Sequence of chain 1.B:
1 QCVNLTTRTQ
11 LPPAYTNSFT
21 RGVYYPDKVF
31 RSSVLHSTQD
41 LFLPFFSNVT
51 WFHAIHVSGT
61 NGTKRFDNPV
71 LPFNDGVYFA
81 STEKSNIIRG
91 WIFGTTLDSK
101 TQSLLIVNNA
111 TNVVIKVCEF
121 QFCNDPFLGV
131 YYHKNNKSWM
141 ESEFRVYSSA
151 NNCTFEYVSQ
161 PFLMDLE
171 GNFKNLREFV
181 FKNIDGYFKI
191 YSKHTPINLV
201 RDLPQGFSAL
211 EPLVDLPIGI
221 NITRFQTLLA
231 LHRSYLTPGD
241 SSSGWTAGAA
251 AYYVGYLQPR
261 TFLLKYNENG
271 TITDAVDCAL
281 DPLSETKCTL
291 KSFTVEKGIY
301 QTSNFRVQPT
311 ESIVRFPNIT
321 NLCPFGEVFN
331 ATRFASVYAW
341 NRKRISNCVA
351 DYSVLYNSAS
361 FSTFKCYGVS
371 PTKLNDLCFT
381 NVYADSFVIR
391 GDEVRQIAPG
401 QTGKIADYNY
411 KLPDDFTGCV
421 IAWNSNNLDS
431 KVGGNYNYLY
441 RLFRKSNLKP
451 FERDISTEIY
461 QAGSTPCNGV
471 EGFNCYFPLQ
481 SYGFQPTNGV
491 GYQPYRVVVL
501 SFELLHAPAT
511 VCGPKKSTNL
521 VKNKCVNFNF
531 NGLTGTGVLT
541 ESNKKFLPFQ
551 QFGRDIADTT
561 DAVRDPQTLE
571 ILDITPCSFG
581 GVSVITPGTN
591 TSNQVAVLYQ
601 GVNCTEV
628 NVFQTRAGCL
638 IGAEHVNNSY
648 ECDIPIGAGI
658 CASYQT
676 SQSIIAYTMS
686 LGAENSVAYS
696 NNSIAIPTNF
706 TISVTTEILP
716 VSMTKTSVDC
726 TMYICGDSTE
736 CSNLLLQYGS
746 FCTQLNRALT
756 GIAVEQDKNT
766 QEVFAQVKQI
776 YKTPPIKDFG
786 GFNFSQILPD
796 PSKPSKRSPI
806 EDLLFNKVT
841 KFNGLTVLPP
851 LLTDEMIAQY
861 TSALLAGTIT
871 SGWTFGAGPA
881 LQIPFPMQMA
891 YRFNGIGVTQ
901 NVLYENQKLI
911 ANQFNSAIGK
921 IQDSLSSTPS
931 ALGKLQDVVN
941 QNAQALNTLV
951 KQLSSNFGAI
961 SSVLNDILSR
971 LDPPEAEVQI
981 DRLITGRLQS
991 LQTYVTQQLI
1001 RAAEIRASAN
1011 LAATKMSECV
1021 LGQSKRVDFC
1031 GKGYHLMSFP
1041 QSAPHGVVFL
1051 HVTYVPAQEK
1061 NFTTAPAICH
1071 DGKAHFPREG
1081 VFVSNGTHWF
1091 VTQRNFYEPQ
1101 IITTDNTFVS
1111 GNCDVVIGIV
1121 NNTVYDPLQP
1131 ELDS

This protein binds this small molecule.
Small molecule (SMILES): CC(=O)N[C@@H]1[C@@H](O)[C@H](O)[C@@H](CO)O[C@H]1O

Binding-site contacts:
Ligand atom O5 contacts residue ASN590 of chain 1.B at 2.5 Å (h-bond).
Ligand atom C1 contacts residue ASN590 of chain 1.B at 1.5 Å.
Ligand atom C4 contacts residue ASN590 of chain 1.B at 4.3 Å.
Ligand atom C7 contacts residue ASN590 of chain 1.B at 3.3 Å.
Ligand atom O7 contacts residue ASN590 of chain 1.B at 3.4 Å (h-bond).
Ligand atom N2 contacts residue ASN590 of chain 1.B at 2.8 Å (h-bond).
Ligand atom C5 contacts residue ASN590 of chain 1.B at 3.7 Å.
Ligand atom C8 contacts residue ASN590 of chain 1.B at 4.4 Å.
Ligand atom C2 contacts residue ASN590 of chain 1.B at 2.5 Å.
Ligand atom C3 contacts residue ASN590 of chain 1.B at 3.8 Å.